Binding-site contacts:
Ligand atom O7 contacts residue ARG153 of chain 1.B at 2.8 Å.
Ligand atom O5 contacts residue ASN154 of chain 1.B at 2.3 Å (h-bond).
Ligand atom C5 contacts residue ASN154 of chain 1.B at 3.1 Å.
Ligand atom C6 contacts residue ASN154 of chain 1.B at 3.2 Å.
Ligand atom C8 contacts residue ALA36 of chain 1.B at 3.7 Å (hydrophobic).
Ligand atom O7 contacts residue ASN150 of chain 1.B at 4.3 Å.
Ligand atom C4 contacts residue ASN150 of chain 1.B at 3.7 Å.
Ligand atom O7 contacts residue ASN154 of chain 1.B at 3.9 Å.
Ligand atom O4 contacts residue ASN150 of chain 1.B at 3.9 Å.
Ligand atom C4 contacts residue ASN154 of chain 1.B at 3.6 Å.
Ligand atom C1 contacts residue ASN150 of chain 1.B at 4.4 Å.
Ligand atom C2 contacts residue ASN154 of chain 1.B at 2.7 Å.
Ligand atom N2 contacts residue ASN154 of chain 1.B at 3.6 Å.
Ligand atom C7 contacts residue ASN154 of chain 1.B at 4.3 Å.
Ligand atom C8 contacts residue ASP37 of chain 1.B at 4.3 Å.
Ligand atom C7 contacts residue ARG153 of chain 1.B at 3.9 Å.
Ligand atom C1 contacts residue ASN154 of chain 1.B at 1.4 Å.
Ligand atom C3 contacts residue ASN154 of chain 1.B at 3.7 Å.
Ligand atom C8 contacts residue LYS38 of chain 1.B at 4.3 Å.
Ligand atom O3 contacts residue ASN150 of chain 1.B at 4.2 Å.

Sequence of chain 1.B:
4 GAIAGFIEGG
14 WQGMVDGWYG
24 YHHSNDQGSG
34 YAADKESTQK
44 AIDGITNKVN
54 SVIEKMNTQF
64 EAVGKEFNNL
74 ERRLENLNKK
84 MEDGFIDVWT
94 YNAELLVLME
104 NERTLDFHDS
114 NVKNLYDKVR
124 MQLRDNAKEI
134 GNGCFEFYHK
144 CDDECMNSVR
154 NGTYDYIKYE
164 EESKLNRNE

This small molecule binds to this protein.
Small molecule (SMILES): CC(=O)N[C@@H]1[C@@H](O)[C@H](O)[C@@H](CO)O[C@H]1O